The protein below binds the small molecule below.
Small molecule (SMILES): O=C(O)CNCP(=O)(O)O

Binding-site contacts:
Ligand atom O2 contacts residue GLY96 of chain 1.A at 3.0 Å.
Ligand atom C2 contacts residue GLU341 of chain 1.A at 2.8 Å.
Ligand atom O5 contacts residue HIS385 of chain 1.A at 3.8 Å.
Ligand atom O1 contacts residue S3P1 of chain 1.B at 3.5 Å (h-bond).
Ligand atom O4 contacts residue HIS385 of chain 1.A at 3.2 Å.
Ligand atom P1 contacts residue ARG124 of chain 1.A at 3.3 Å.
Ligand atom C2 contacts residue ASP313 of chain 1.A at 3.7 Å.
Ligand atom C2 contacts residue ARG344 of chain 1.A at 3.3 Å.
Ligand atom C2 contacts residue S3P1 of chain 1.B at 3.0 Å.
Ligand atom N1 contacts residue S3P1 of chain 1.B at 2.7 Å (h-bond).
Ligand atom O1 contacts residue LYS22 of chain 1.A at 2.8 Å (salt-bridge).
Ligand atom O4 contacts residue LYS22 of chain 1.A at 3.0 Å (salt-bridge).
Ligand atom C3 contacts residue ARG386 of chain 1.A at 3.2 Å.
Ligand atom O4 contacts residue GLU341 of chain 1.A at 3.4 Å (salt-bridge).
Ligand atom C3 contacts residue HIS385 of chain 1.A at 3.6 Å.
Ligand atom O3 contacts residue GLY96 of chain 1.A at 2.9 Å (h-bond).
Ligand atom P1 contacts residue GLN171 of chain 1.A at 3.8 Å.
Ligand atom O2 contacts residue GLN171 of chain 1.A at 2.7 Å (h-bond).
Ligand atom C1 contacts residue ARG124 of chain 1.A at 3.2 Å.
Ligand atom O4 contacts residue ASP313 of chain 1.A at 3.4 Å (salt-bridge).
Ligand atom N1 contacts residue GLU341 of chain 1.A at 2.8 Å (salt-bridge).
Ligand atom O3 contacts residue GLU341 of chain 1.A at 3.6 Å.
Ligand atom N1 contacts residue LYS22 of chain 1.A at 3.5 Å (salt-bridge).
Ligand atom O5 contacts residue ASP313 of chain 1.A at 3.1 Å.
Ligand atom O4 contacts residue ARG386 of chain 1.A at 3.1 Å (salt-bridge).
Ligand atom C3 contacts residue GLU341 of chain 1.A at 3.3 Å.
Ligand atom C3 contacts residue S3P1 of chain 1.B at 3.2 Å.
Ligand atom O2 contacts residue ARG124 of chain 1.A at 2.7 Å (salt-bridge).
Ligand atom C3 contacts residue ASP313 of chain 1.A at 3.1 Å.
Ligand atom O4 contacts residue S3P1 of chain 1.B at 3.1 Å (h-bond).
Ligand atom C3 contacts residue ARG344 of chain 1.A at 3.4 Å.
Ligand atom C1 contacts residue GLU341 of chain 1.A at 3.3 Å.
Ligand atom O3 contacts residue ARG124 of chain 1.A at 2.9 Å (salt-bridge).
Ligand atom O3 contacts residue ASN94 of chain 1.A at 3.2 Å (h-bond).
Ligand atom C1 contacts residue S3P1 of chain 1.B at 3.4 Å.
Ligand atom O5 contacts residue ARG386 of chain 1.A at 2.4 Å (salt-bridge).
Ligand atom O5 contacts residue ARG344 of chain 1.A at 2.9 Å (salt-bridge).
Ligand atom O2 contacts residue ILE97 of chain 1.A at 3.8 Å.
Ligand atom P1 contacts residue GLY96 of chain 1.A at 3.5 Å.
Ligand atom O3 contacts residue LYS411 of chain 1.A at 3.0 Å (salt-bridge).

Sequence of chain 1.A:
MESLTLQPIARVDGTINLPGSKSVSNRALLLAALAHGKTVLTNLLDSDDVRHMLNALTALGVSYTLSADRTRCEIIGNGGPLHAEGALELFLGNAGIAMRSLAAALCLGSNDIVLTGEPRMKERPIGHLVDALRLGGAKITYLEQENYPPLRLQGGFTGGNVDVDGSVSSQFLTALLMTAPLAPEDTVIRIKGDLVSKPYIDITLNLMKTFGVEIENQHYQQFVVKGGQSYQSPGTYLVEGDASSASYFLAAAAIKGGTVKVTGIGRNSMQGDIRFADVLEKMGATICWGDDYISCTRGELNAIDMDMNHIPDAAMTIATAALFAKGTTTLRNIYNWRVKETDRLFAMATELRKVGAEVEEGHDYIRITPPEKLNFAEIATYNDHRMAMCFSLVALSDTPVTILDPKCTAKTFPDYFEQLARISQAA